A protein and the small-molecule ligand that binds it are described below.
Small molecule (SMILES): C[C@H](CO)OC[C@@H](C)OC[C@@H](C)OC[C@@H](C)OC[C@@H](C)OC[C@H](C)OC[C@@H](C)O

Sequence of chain 1.A:
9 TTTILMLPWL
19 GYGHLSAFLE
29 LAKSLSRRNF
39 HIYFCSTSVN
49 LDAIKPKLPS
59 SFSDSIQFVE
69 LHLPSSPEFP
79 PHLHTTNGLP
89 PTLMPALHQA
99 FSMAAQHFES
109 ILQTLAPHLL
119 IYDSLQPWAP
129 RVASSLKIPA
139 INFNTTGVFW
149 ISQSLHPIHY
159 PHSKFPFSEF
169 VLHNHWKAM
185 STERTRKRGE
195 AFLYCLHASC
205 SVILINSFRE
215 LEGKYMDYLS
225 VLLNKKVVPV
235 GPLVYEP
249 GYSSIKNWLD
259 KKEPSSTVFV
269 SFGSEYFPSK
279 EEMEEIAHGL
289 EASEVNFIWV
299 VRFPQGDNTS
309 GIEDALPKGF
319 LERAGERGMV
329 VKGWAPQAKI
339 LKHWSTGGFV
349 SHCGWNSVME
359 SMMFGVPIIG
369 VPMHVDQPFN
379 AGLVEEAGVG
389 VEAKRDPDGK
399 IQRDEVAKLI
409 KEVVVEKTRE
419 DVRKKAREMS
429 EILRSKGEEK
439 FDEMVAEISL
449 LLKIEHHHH

Binding-site contacts:
Ligand atom C14 contacts residue M0O1 of chain 1.D at 3.3 Å.
Ligand atom C17 contacts residue HIS157 of chain 1.A at 4.5 Å.
Ligand atom C13 contacts residue M0O1 of chain 1.D at 3.9 Å.
Ligand atom C17 contacts residue ILE156 of chain 1.A at 3.8 Å (hydrophobic).
Ligand atom C11 contacts residue M0O1 of chain 1.D at 4.2 Å.
Ligand atom C9 contacts residue M0O1 of chain 1.D at 4.3 Å.
Ligand atom OH contacts residue M0O1 of chain 1.D at 3.8 Å.
Ligand atom C10 contacts residue M0O1 of chain 1.D at 3.4 Å.
Ligand atom C19 contacts residue M0O1 of chain 1.D at 3.9 Å.
Ligand atom O5 contacts residue M0O1 of chain 1.D at 4.0 Å.
Ligand atom C14 contacts residue HIS157 of chain 1.A at 4.3 Å.
Ligand atom O4 contacts residue M0O1 of chain 1.D at 3.6 Å.
Ligand atom O7 contacts residue M0O1 of chain 1.D at 3.4 Å (h-bond).